Sequence of chain 1.A:
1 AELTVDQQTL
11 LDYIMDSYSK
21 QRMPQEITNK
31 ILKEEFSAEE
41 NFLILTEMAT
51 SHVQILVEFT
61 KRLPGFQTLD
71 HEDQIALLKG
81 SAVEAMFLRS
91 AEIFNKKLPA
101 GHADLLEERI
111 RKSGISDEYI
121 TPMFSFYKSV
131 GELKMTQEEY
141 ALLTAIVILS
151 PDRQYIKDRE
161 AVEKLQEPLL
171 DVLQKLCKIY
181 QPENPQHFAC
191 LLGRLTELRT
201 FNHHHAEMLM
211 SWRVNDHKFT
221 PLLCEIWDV

A protein and the small-molecule ligand that binds it are described below.
Small molecule (SMILES): CC[C@H]1[C@@H](O)[C@@H]2[C@H](CC[C@]3(C)[C@@H]([C@H](C)CCC(=O)O)CC[C@@H]23)[C@@]2(C)CC[C@@H](O)C[C@@H]12

Binding-site contacts:
Ligand atom OT2 contacts residue ARG89 of chain 1.A at 2.9 Å (salt-bridge).
Ligand atom C25 contacts residue MET123 of chain 1.A at 3.6 Å (hydrophobic).
Ligand atom C2 contacts residue MET86 of chain 1.A at 3.8 Å (hydrophobic).
Ligand atom C12 contacts residue MET86 of chain 1.A at 4.0 Å (hydrophobic).
Ligand atom C23 contacts residue MET23 of chain 1.A at 3.9 Å (hydrophobic).
Ligand atom C25 contacts residue PHE124 of chain 1.A at 4.1 Å (hydrophobic).
Ligand atom C1 contacts residue TRP227 of chain 1.A at 3.9 Å (hydrophobic).
Ligand atom OT1 contacts residue MET23 of chain 1.A at 3.8 Å.
Ligand atom O7 contacts residue SER90 of chain 1.A at 3.3 Å (h-bond).
Ligand atom C6 contacts residue ILE110 of chain 1.A at 3.8 Å (hydrophobic).
Ligand atom O3 contacts residue HIS205 of chain 1.A at 2.6 Å (h-bond).
Ligand atom C24 contacts residue MET23 of chain 1.A at 3.6 Å (hydrophobic).
Ligand atom C21 contacts residue ALA49 of chain 1.A at 3.8 Å (hydrophobic).
Ligand atom C15 contacts residue SER90 of chain 1.A at 4.0 Å.
Ligand atom C7 contacts residue ILE110 of chain 1.A at 3.7 Å (hydrophobic).
Ligand atom C21 contacts residue MET48 of chain 1.A at 3.8 Å (hydrophobic).
Ligand atom OT2 contacts residue MET23 of chain 1.A at 3.7 Å.
Ligand atom C8 contacts residue ILE110 of chain 1.A at 4.0 Å (hydrophobic).
Ligand atom C16 contacts residue SER90 of chain 1.A at 3.8 Å.
Ligand atom C3 contacts residue HIS205 of chain 1.A at 3.5 Å.
Ligand atom C15 contacts residue PHE94 of chain 1.A at 3.8 Å (hydrophobic).
Ligand atom OT1 contacts residue ARG89 of chain 1.A at 3.0 Å (salt-bridge).
Ligand atom C3 contacts residue TYR119 of chain 1.A at 3.9 Å (hydrophobic).
Ligand atom C2 contacts residue HIS205 of chain 1.A at 3.6 Å.
Ligand atom C24 contacts residue ARG89 of chain 1.A at 3.3 Å.
Ligand atom C12 contacts residue ALA49 of chain 1.A at 4.0 Å (hydrophobic).
Ligand atom C1 contacts residue TRP212 of chain 1.A at 3.9 Å (hydrophobic).
Ligand atom O7 contacts residue TYR127 of chain 1.A at 2.9 Å (h-bond).
Ligand atom C2 contacts residue TRP227 of chain 1.A at 3.7 Å (hydrophobic).
Ligand atom O7 contacts residue MET86 of chain 1.A at 4.1 Å.
Ligand atom C25 contacts residue ILE110 of chain 1.A at 4.0 Å (hydrophobic).
Ligand atom O3 contacts residue MET86 of chain 1.A at 3.6 Å.
Ligand atom O3 contacts residue TYR119 of chain 1.A at 3.1 Å (h-bond).
Ligand atom C14 contacts residue SER90 of chain 1.A at 3.8 Å.
Ligand atom OT2 contacts residue HIS52 of chain 1.A at 3.9 Å.
Ligand atom C21 contacts residue HIS52 of chain 1.A at 3.8 Å.
Ligand atom OT1 contacts residue ILE93 of chain 1.A at 4.0 Å.
Ligand atom C9 contacts residue MET86 of chain 1.A at 4.0 Å (hydrophobic).
Ligand atom C26 contacts residue MET123 of chain 1.A at 4.0 Å (hydrophobic).
Ligand atom O3 contacts residue PHE87 of chain 1.A at 3.4 Å.